Binding-site contacts:
Ligand atom CB contacts residue CYS773 of chain 1.E at 4.4 Å (hydrophobic).
Ligand atom CB contacts residue LYS814 of chain 1.E at 3.6 Å.
Ligand atom C contacts residue LYS814 of chain 1.E at 4.4 Å.
Ligand atom CA contacts residue CYS773 of chain 1.E at 4.1 Å (hydrophobic).
Ligand atom O contacts residue TRP828 of chain 1.E at 4.3 Å.
Ligand atom C contacts residue LEU797 of chain 1.E at 4.5 Å (hydrophobic).
Ligand atom N contacts residue CYS773 of chain 1.E at 4.5 Å.
Ligand atom CB contacts residue THR759 of chain 1.E at 4.5 Å.
Ligand atom O contacts residue HIS733 of chain 1.E at 3.8 Å.
Ligand atom CB contacts residue TRP828 of chain 1.E at 3.5 Å (hydrophobic).
Ligand atom CB contacts residue LEU797 of chain 1.E at 3.8 Å (hydrophobic).
Ligand atom CB contacts residue GLN850 of chain 1.E at 4.2 Å.
Ligand atom C contacts residue TRP828 of chain 1.E at 4.1 Å (hydrophobic).
Ligand atom O contacts residue LYS814 of chain 1.E at 4.0 Å.
Ligand atom CA contacts residue LYS814 of chain 1.E at 4.0 Å.
Ligand atom N contacts residue TRP828 of chain 1.E at 3.7 Å.
Ligand atom O contacts residue LEU797 of chain 1.E at 4.1 Å.
Ligand atom CA contacts residue TRP828 of chain 1.E at 3.4 Å (hydrophobic).

This protein binds this small molecule.
Small molecule (SMILES): C[C@H](N)C(=O)N[C@@H](C)C(=O)N[C@@H](C)C(=O)N[C@@H](C)C(=O)N[C@@H](C)C(=O)N[C@@H](C)C(=O)N[C@@H](C)C(=O)N[C@@H](C)C(=O)NCC(=O)N[C@@H](C)C(=O)N[C@@H](C)C(=O)N[C@@H](C)C(=O)N[C@@H](C)C(=O)N[C@@H](C)C(=O)N[C@@H](C)C(=O)N[C@@H](C)C(=O)N[C@@H](C)C(=O)N[C@@H](C)C(=O)NCC=O

Sequence of chain 1.E:
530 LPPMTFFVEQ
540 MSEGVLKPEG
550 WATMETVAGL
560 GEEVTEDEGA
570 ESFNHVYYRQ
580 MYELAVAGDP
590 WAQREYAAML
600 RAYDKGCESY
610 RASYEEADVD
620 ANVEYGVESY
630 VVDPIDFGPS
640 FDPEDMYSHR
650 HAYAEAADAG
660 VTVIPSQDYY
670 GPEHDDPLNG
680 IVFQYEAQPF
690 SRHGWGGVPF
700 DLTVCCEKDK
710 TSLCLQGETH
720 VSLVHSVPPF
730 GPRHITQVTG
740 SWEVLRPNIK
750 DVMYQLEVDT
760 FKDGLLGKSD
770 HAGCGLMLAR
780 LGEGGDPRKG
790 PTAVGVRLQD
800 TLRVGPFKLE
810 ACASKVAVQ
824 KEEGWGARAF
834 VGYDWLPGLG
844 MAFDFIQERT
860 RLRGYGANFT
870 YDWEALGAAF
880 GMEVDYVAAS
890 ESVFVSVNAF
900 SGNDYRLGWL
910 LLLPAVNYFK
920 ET